Sequence of chain 1.C:
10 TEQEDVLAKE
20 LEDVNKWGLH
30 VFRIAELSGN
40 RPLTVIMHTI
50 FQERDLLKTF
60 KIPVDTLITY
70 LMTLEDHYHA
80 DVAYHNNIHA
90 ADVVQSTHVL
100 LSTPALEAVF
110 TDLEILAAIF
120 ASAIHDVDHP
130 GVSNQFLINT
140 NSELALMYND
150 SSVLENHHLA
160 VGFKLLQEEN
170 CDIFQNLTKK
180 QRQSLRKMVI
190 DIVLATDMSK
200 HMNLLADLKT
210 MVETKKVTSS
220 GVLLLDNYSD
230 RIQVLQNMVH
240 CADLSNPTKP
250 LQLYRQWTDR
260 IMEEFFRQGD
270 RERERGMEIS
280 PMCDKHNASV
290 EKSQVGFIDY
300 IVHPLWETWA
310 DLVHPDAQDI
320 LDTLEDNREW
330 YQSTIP

Binding-site contacts:
Ligand atom C23 contacts residue MET281 of chain 1.C at 3.5 Å (hydrophobic).
Ligand atom F18 contacts residue GLN293 of chain 1.C at 3.7 Å.
Ligand atom C12 contacts residue ILE260 of chain 1.C at 3.8 Å (hydrophobic).
Ligand atom C9 contacts residue PHE296 of chain 1.C at 3.7 Å (hydrophobic).
Ligand atom F18 contacts residue PRO246 of chain 1.C at 3.5 Å.
Ligand atom N3 contacts residue MET197 of chain 1.C at 3.4 Å.
Ligand atom C16 contacts residue TYR253 of chain 1.C at 3.6 Å (hydrophobic).
Ligand atom C12 contacts residue PHE296 of chain 1.C at 3.5 Å (hydrophobic).
Ligand atom O15 contacts residue PHE296 of chain 1.C at 3.8 Å.
Ligand atom CL25 contacts residue HIS84 of chain 1.C at 3.7 Å.
Ligand atom O19 contacts residue PHE296 of chain 1.C at 3.4 Å.
Ligand atom F17 contacts residue THR257 of chain 1.C at 3.2 Å.
Ligand atom O19 contacts residue GLN293 of chain 1.C at 3.3 Å (h-bond).
Ligand atom C11 contacts residue PHE296 of chain 1.C at 4.0 Å (hydrophobic).
Ligand atom F17 contacts residue ILE260 of chain 1.C at 3.8 Å.
Ligand atom C2 contacts residue MET197 of chain 1.C at 4.0 Å (hydrophobic).
Ligand atom CL25 contacts residue PHE264 of chain 1.C at 4.0 Å.
Ligand atom C10 contacts residue TYR83 of chain 1.C at 3.7 Å (hydrophobic).
Ligand atom C11 contacts residue ASN245 of chain 1.C at 3.7 Å.
Ligand atom C5 contacts residue MET197 of chain 1.C at 3.9 Å (hydrophobic).
Ligand atom CL26 contacts residue ASP242 of chain 1.C at 3.4 Å.
Ligand atom C16 contacts residue THR257 of chain 1.C at 3.5 Å.
Ligand atom O15 contacts residue ILE260 of chain 1.C at 3.6 Å.
Ligand atom C20 contacts residue PHE264 of chain 1.C at 3.9 Å (hydrophobic).
Ligand atom C14 contacts residue PHE296 of chain 1.C at 3.4 Å (hydrophobic).
Ligand atom F17 contacts residue ASN245 of chain 1.C at 3.9 Å.
Ligand atom C20 contacts residue GLN293 of chain 1.C at 3.7 Å.
Ligand atom CL26 contacts residue LEU243 of chain 1.C at 3.5 Å.
Ligand atom C22 contacts residue SER292 of chain 1.C at 3.3 Å.
Ligand atom C4 contacts residue THR195 of chain 1.C at 3.4 Å.
Ligand atom F18 contacts residue ASN245 of chain 1.C at 3.5 Å.
Ligand atom F17 contacts residue TRP256 of chain 1.C at 3.3 Å.
Ligand atom N3 contacts residue THR195 of chain 1.C at 3.7 Å.
Ligand atom F18 contacts residue PHE296 of chain 1.C at 3.8 Å.
Ligand atom C13 contacts residue PHE296 of chain 1.C at 3.3 Å (hydrophobic).
Ligand atom O15 contacts residue GLN293 of chain 1.C at 3.2 Å (h-bond).
Ligand atom C22 contacts residue GLN293 of chain 1.C at 3.6 Å.
Ligand atom C16 contacts residue GLN293 of chain 1.C at 3.4 Å.
Ligand atom F18 contacts residue TYR253 of chain 1.C at 3.3 Å.
Ligand atom C4 contacts residue MET197 of chain 1.C at 3.4 Å (hydrophobic).

A small-molecule ligand and the protein it binds are described below.
Small molecule (SMILES): O=C(Nc1c(Cl)cncc1Cl)c1ccc(OC(F)F)c(OCC2CC2)c1